Binding-site contacts:
Ligand atom C1 contacts residue ASN248 of chain 1.B at 1.5 Å.
Ligand atom C8 contacts residue VAL246 of chain 1.B at 4.1 Å (hydrophobic).
Ligand atom C5 contacts residue ASN248 of chain 1.B at 3.7 Å.
Ligand atom C4 contacts residue ASN248 of chain 1.B at 4.2 Å.
Ligand atom C1 contacts residue TRP154 of chain 1.B at 3.7 Å (hydrophobic).
Ligand atom N2 contacts residue ASN248 of chain 1.B at 3.0 Å (h-bond).
Ligand atom O5 contacts residue ASN248 of chain 1.B at 2.4 Å (h-bond).
Ligand atom C2 contacts residue ASN248 of chain 1.B at 2.5 Å.
Ligand atom C8 contacts residue ASN248 of chain 1.B at 4.5 Å.
Ligand atom C3 contacts residue ASN248 of chain 1.B at 3.8 Å.
Ligand atom C7 contacts residue ASN248 of chain 1.B at 3.5 Å.
Ligand atom O7 contacts residue ASN248 of chain 1.B at 3.7 Å.
Ligand atom C6 contacts residue TRP154 of chain 1.B at 4.2 Å (hydrophobic).
Ligand atom O5 contacts residue TRP154 of chain 1.B at 3.9 Å.
Ligand atom C5 contacts residue TRP154 of chain 1.B at 3.8 Å (hydrophobic).

Sequence of chain 1.B:
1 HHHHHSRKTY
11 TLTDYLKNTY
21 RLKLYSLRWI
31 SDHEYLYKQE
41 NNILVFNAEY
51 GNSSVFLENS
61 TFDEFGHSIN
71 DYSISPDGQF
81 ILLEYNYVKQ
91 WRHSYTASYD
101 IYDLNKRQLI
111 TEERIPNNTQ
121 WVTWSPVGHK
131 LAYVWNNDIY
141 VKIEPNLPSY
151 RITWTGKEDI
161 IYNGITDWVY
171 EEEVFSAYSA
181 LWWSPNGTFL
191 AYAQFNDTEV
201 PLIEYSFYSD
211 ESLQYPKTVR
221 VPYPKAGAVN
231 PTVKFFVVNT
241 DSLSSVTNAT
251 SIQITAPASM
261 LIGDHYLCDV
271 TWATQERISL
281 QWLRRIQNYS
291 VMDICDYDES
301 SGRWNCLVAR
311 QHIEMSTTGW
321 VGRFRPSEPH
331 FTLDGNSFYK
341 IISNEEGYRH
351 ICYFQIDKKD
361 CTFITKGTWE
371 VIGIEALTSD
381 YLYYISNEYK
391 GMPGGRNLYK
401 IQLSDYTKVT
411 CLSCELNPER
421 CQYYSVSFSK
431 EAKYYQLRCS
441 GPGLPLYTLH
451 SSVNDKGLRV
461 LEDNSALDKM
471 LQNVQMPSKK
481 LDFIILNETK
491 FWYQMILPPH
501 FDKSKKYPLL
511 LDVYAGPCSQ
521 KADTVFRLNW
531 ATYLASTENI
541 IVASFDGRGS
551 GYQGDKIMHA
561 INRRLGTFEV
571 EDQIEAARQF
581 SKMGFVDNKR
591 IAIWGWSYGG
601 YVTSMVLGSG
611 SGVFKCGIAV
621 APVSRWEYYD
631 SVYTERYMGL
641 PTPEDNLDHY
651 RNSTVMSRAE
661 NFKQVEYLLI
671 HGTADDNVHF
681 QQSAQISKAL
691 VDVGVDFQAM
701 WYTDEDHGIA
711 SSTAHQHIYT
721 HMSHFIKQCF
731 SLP

The protein below binds the small molecule below.
Small molecule (SMILES): CC(=O)N[C@@H]1[C@@H](O)[C@H](O)[C@@H](CO)O[C@H]1O